This protein binds this small molecule.
Small molecule (SMILES): CC[C@H](C)[C@H](NC(=O)[C@@H](NC(=O)[C@@H](N)CC(N)=O)C(C)C)C(=O)N[C@H](C(=O)N[C@@H](CC(C)C)C(=O)N[C@@H](CCSC)C(=O)N[C@@H](CC(C)C)C(=O)N1CCC[C@H]1C=O)C(C)C

Sequence of chain 1.A:
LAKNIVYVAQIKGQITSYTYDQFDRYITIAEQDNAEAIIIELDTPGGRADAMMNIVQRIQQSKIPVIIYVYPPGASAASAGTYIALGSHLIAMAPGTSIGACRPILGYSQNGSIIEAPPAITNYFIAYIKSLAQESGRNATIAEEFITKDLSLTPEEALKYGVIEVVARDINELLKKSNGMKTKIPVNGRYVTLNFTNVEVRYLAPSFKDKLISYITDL

Binding-site contacts:
Ligand atom N contacts residue ALA105 of chain 1.A at 3.0 Å (h-bond).
Ligand atom CE contacts residue ARG52 of chain 1.B at 3.5 Å.
Ligand atom CG2 contacts residue ILE109 of chain 1.A at 3.5 Å (hydrophobic).
Ligand atom CA contacts residue ILE109 of chain 1.A at 3.3 Å (hydrophobic).
Ligand atom C contacts residue SER83 of chain 1.A at 3.1 Å.
Ligand atom O contacts residue SER83 of chain 1.A at 3.0 Å (h-bond).
Ligand atom CD contacts residue ARG107 of chain 1.B at 2.5 Å.
Ligand atom CG1 contacts residue ILE125 of chain 1.A at 3.2 Å (hydrophobic).
Ligand atom N contacts residue GLY51 of chain 1.A at 3.1 Å (h-bond).
Ligand atom CA contacts residue ARG107 of chain 1.A at 2.9 Å.
Ligand atom CD2 contacts residue PHE129 of chain 1.B at 3.4 Å (hydrophobic).
Ligand atom C contacts residue SER83 of chain 1.B at 3.2 Å.
Ligand atom O contacts residue ALA53 of chain 1.A at 2.9 Å (h-bond).
Ligand atom C contacts residue ARG107 of chain 1.A at 3.4 Å.
Ligand atom N contacts residue ARG107 of chain 1.A at 2.9 Å (salt-bridge).
Ligand atom CG2 contacts residue ILE125 of chain 1.A at 3.4 Å (hydrophobic).
Ligand atom CG contacts residue ARG107 of chain 1.B at 3.1 Å.
Ligand atom CD1 contacts residue ILE125 of chain 1.B at 3.5 Å (hydrophobic).
Ligand atom O contacts residue PRO108 of chain 1.A at 3.4 Å.
Ligand atom O contacts residue ILE109 of chain 1.A at 2.8 Å (h-bond).
Ligand atom CG2 contacts residue CYS106 of chain 1.A at 3.4 Å (hydrophobic).
Ligand atom CG2 contacts residue LEU110 of chain 1.A at 3.5 Å (hydrophobic).
Ligand atom N contacts residue ILE109 of chain 1.A at 3.0 Å (h-bond).
Ligand atom CG1 contacts residue ALA84 of chain 1.A at 3.3 Å (hydrophobic).
Ligand atom N contacts residue ARG107 of chain 1.A at 3.1 Å (salt-bridge).
Ligand atom CA contacts residue GLY51 of chain 1.B at 3.4 Å.
Ligand atom CD contacts residue ILE109 of chain 1.B at 3.4 Å (hydrophobic).
Ligand atom C contacts residue ALA105 of chain 1.B at 3.3 Å (hydrophobic).
Ligand atom O contacts residue ILE109 of chain 1.B at 2.7 Å (h-bond).
Ligand atom CA contacts residue SER83 of chain 1.A at 3.4 Å.
Ligand atom CG2 contacts residue PRO108 of chain 1.A at 3.6 Å (hydrophobic).
Ligand atom O contacts residue ALA105 of chain 1.B at 3.1 Å (h-bond).
Ligand atom CG2 contacts residue ARG52 of chain 1.A at 3.3 Å.
Ligand atom O contacts residue SER83 of chain 1.B at 2.9 Å (h-bond).
Ligand atom O contacts residue ARG52 of chain 1.A at 3.5 Å.
Ligand atom CD2 contacts residue CYS106 of chain 1.B at 3.3 Å (hydrophobic).
Ligand atom N contacts residue SER83 of chain 1.A at 3.2 Å (h-bond).
Ligand atom CB contacts residue SER83 of chain 1.B at 3.1 Å.
Ligand atom O contacts residue ALA53 of chain 1.B at 3.2 Å (h-bond).
Ligand atom CB contacts residue TYR112 of chain 1.B at 3.1 Å (hydrophobic).

Sequence of chain 1.B:
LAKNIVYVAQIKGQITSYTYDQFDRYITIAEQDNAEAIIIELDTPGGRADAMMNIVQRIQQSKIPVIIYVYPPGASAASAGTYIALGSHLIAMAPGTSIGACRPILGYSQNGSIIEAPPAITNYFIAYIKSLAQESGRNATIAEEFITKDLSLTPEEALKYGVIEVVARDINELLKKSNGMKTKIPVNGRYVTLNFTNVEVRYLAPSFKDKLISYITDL